Sequence of chain 1.I:
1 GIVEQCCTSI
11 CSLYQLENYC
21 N

Sequence of chain 1.J:
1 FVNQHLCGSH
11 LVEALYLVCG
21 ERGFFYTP

Sequence of chain 1.F:
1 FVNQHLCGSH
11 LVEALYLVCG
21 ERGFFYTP

Sequence of chain 1.L:
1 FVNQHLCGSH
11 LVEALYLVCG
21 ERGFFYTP

Binding-site contacts:
Ligand atom O1 contacts residue ALA14 of chain 1.J at 3.6 Å.
Ligand atom O1 contacts residue HIS5 of chain 1.L at 3.3 Å (h-bond).
Ligand atom C3 contacts residue CYS11 of chain 1.I at 3.9 Å (hydrophobic).
Ligand atom C4 contacts residue CYS6 of chain 1.I at 3.3 Å (hydrophobic).
Ligand atom C6 contacts residue LEU11 of chain 1.J at 4.0 Å (hydrophobic).
Ligand atom C2 contacts residue LEU11 of chain 1.J at 3.8 Å (hydrophobic).
Ligand atom O3 contacts residue ILE10 of chain 1.I at 3.6 Å.
Ligand atom C2 contacts residue ILE10 of chain 1.I at 4.4 Å (hydrophobic).
Ligand atom C1 contacts residue ALA14 of chain 1.J at 4.4 Å (hydrophobic).
Ligand atom C6 contacts residue LEU6 of chain 1.L at 4.4 Å (hydrophobic).
Ligand atom C1 contacts residue LEU16 of chain 1.I at 4.5 Å (hydrophobic).
Ligand atom O1 contacts residue LEU16 of chain 1.I at 4.2 Å.
Ligand atom C5 contacts residue LEU6 of chain 1.L at 3.9 Å (hydrophobic).
Ligand atom C5 contacts residue CYS7 of chain 1.J at 4.0 Å (hydrophobic).
Ligand atom C4 contacts residue VAL2 of chain 1.L at 4.5 Å (hydrophobic).
Ligand atom C1 contacts residue LEU11 of chain 1.J at 4.1 Å (hydrophobic).
Ligand atom C1 contacts residue HIS5 of chain 1.L at 3.5 Å.
Ligand atom C2 contacts residue HIS5 of chain 1.L at 4.0 Å.
Ligand atom O3 contacts residue VAL2 of chain 1.L at 4.1 Å.
Ligand atom C2 contacts residue CYS11 of chain 1.I at 3.7 Å (hydrophobic).
Ligand atom C3 contacts residue LEU11 of chain 1.J at 3.6 Å (hydrophobic).
Ligand atom C5 contacts residue LEU11 of chain 1.J at 3.7 Å (hydrophobic).
Ligand atom C4 contacts residue LEU11 of chain 1.J at 3.6 Å (hydrophobic).
Ligand atom C3 contacts residue CYS6 of chain 1.I at 3.4 Å (hydrophobic).
Ligand atom O3 contacts residue SER9 of chain 1.I at 3.7 Å.
Ligand atom O3 contacts residue CYS6 of chain 1.I at 2.5 Å (h-bond).
Ligand atom C3 contacts residue ILE10 of chain 1.I at 4.5 Å (hydrophobic).
Ligand atom C2 contacts residue LEU16 of chain 1.I at 4.3 Å (hydrophobic).
Ligand atom C6 contacts residue HIS10 of chain 1.J at 3.8 Å.
Ligand atom O3 contacts residue LEU11 of chain 1.J at 4.1 Å.
Ligand atom O1 contacts residue LEU17 of chain 1.F at 3.5 Å.
Ligand atom C6 contacts residue HIS5 of chain 1.L at 3.8 Å.
Ligand atom C5 contacts residue HIS10 of chain 1.J at 4.0 Å.
Ligand atom C4 contacts residue CYS7 of chain 1.J at 3.9 Å (hydrophobic).
Ligand atom C5 contacts residue HIS5 of chain 1.L at 4.3 Å.
Ligand atom O3 contacts residue CYS11 of chain 1.I at 2.9 Å (h-bond).

The protein below binds the small molecule below.
Small molecule (SMILES): Oc1cccc(O)c1